Binding-site contacts:
Ligand atom C7 contacts residue GLN111 of chain 1.B at 4.2 Å.
Ligand atom N2 contacts residue GLN111 of chain 1.B at 3.5 Å (h-bond).
Ligand atom C2 contacts residue ASN115 of chain 1.B at 2.4 Å.
Ligand atom C3 contacts residue GLN111 of chain 1.B at 4.3 Å.
Ligand atom O7 contacts residue ASN115 of chain 1.B at 4.5 Å.
Ligand atom C1 contacts residue ASN115 of chain 1.B at 1.4 Å.
Ligand atom C7 contacts residue HIS112 of chain 1.B at 3.5 Å.
Ligand atom O3 contacts residue GLN111 of chain 1.B at 4.4 Å.
Ligand atom C7 contacts residue ASN115 of chain 1.B at 3.6 Å.
Ligand atom C5 contacts residue ARG148 of chain 1.B at 4.2 Å.
Ligand atom O7 contacts residue HIS112 of chain 1.B at 3.0 Å.
Ligand atom C4 contacts residue ASN115 of chain 1.B at 4.2 Å.
Ligand atom O7 contacts residue GLN111 of chain 1.B at 3.7 Å.
Ligand atom C3 contacts residue ASN115 of chain 1.B at 3.8 Å.
Ligand atom O5 contacts residue ARG148 of chain 1.B at 4.0 Å.
Ligand atom O5 contacts residue ASN115 of chain 1.B at 2.4 Å (h-bond).
Ligand atom N2 contacts residue ASN115 of chain 1.B at 2.9 Å (h-bond).
Ligand atom C8 contacts residue HIS112 of chain 1.B at 3.7 Å.
Ligand atom C5 contacts residue ASN115 of chain 1.B at 3.7 Å.
Ligand atom C2 contacts residue GLN111 of chain 1.B at 4.4 Å.
Ligand atom C1 contacts residue ARG148 of chain 1.B at 4.1 Å.
Ligand atom O7 contacts residue ASP108 of chain 1.B at 4.0 Å.
Ligand atom C8 contacts residue ASN115 of chain 1.B at 4.0 Å.

Sequence of chain 1.B:
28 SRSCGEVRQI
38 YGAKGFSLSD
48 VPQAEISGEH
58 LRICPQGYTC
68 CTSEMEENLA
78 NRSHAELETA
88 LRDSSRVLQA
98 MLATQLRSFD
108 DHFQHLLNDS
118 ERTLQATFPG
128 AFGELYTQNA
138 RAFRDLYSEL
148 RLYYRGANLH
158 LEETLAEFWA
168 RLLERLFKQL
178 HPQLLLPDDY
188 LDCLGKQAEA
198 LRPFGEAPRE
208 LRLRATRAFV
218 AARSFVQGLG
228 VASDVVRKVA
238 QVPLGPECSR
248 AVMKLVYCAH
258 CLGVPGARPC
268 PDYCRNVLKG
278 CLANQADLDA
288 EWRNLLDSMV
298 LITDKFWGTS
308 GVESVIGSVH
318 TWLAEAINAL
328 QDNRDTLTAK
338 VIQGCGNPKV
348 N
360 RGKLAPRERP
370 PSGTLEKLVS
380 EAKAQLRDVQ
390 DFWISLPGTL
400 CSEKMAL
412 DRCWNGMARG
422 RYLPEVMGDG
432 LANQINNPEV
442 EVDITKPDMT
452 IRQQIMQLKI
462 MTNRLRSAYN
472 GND

A small-molecule ligand and the protein it binds are described below.
Small molecule (SMILES): CC(=O)N[C@@H]1[C@@H](O)[C@H](O)[C@@H](CO)O[C@H]1O